Binding-site contacts:
Ligand atom C8 contacts residue ASN259 of chain 46.L at 4.4 Å.
Ligand atom C5 contacts residue ASN259 of chain 46.L at 3.7 Å.
Ligand atom C1 contacts residue ASN259 of chain 46.L at 1.4 Å.
Ligand atom C8 contacts residue LYS181 of chain 46.K at 4.3 Å.
Ligand atom O7 contacts residue LYS181 of chain 46.K at 4.3 Å.
Ligand atom O7 contacts residue ASN259 of chain 46.L at 2.9 Å (h-bond).
Ligand atom C4 contacts residue ASN259 of chain 46.L at 4.2 Å.
Ligand atom N2 contacts residue ASN259 of chain 46.L at 2.9 Å (h-bond).
Ligand atom O7 contacts residue THR116 of chain 46.K at 3.9 Å.
Ligand atom O5 contacts residue ASN259 of chain 46.L at 2.3 Å (h-bond).
Ligand atom C7 contacts residue ASN259 of chain 46.L at 3.1 Å.
Ligand atom O6 contacts residue ASN259 of chain 46.L at 4.2 Å.
Ligand atom C2 contacts residue ASN259 of chain 46.L at 2.4 Å.
Ligand atom C3 contacts residue ASN259 of chain 46.L at 3.8 Å.

Sequence of chain 46.K:
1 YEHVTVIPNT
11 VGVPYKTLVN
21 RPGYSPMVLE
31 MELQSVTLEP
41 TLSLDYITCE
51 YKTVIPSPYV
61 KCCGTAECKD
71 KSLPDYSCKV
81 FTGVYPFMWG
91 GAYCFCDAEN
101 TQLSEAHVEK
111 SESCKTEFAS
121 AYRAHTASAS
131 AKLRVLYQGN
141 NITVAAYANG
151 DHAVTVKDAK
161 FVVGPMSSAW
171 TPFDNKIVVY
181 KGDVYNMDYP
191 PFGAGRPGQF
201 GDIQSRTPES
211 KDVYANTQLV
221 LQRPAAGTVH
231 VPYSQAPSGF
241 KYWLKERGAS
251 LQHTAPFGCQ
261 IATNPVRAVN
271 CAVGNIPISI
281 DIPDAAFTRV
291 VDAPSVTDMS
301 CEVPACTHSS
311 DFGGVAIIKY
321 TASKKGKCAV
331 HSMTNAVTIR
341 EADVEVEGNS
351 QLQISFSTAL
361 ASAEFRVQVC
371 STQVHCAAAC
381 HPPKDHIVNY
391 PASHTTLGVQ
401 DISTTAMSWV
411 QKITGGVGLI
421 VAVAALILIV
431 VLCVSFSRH

Sequence of chain 46.L:
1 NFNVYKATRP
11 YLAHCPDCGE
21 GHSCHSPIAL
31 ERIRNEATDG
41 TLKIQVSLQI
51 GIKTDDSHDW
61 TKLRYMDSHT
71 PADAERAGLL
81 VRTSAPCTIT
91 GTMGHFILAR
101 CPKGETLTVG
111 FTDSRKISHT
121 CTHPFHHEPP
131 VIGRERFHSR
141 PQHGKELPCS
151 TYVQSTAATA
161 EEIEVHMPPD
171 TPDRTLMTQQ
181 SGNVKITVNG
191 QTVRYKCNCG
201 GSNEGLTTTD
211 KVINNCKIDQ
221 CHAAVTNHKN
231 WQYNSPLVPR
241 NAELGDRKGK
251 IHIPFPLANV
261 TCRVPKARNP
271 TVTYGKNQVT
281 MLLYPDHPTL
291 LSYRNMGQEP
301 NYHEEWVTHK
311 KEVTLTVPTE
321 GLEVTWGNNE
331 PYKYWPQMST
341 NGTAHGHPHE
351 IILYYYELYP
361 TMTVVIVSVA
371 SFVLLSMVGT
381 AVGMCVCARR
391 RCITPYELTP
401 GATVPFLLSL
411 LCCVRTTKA

A small-molecule ligand and the protein it binds are described below.
Small molecule (SMILES): CC(=O)N[C@@H]1[C@@H](O)[C@H](O)[C@@H](CO)O[C@H]1O